Sequence of chain 1.A:
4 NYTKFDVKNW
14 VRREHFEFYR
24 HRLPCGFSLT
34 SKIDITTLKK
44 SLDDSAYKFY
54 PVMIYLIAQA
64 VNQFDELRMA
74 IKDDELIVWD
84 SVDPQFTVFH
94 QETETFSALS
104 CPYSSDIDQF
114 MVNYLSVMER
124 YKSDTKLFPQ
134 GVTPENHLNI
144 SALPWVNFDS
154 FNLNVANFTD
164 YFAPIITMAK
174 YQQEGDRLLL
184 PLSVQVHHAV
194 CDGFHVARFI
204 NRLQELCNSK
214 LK

Binding-site contacts:
Ligand atom C2A contacts residue TYR174 of chain 1.A at 3.3 Å (hydrophobic).
Ligand atom C7P contacts residue ALA145 of chain 1.A at 3.3 Å (hydrophobic).
Ligand atom C contacts residue LEU146 of chain 1.A at 3.7 Å (hydrophobic).
Ligand atom N1A contacts residue TYR174 of chain 1.A at 3.0 Å (h-bond).
Ligand atom CCP contacts residue TYR53 of chain 1.A at 3.6 Å (hydrophobic).
Ligand atom C6P contacts residue PHE92 of chain 1.A at 3.7 Å (hydrophobic).
Ligand atom O9P contacts residue PHE92 of chain 1.A at 3.5 Å.
Ligand atom O5P contacts residue PHE92 of chain 1.A at 3.7 Å.
Ligand atom O2A contacts residue LYS51 of chain 1.A at 3.4 Å.
Ligand atom N6A contacts residue ALA172 of chain 1.A at 3.0 Å (h-bond).
Ligand atom O5P contacts residue PHE99 of chain 1.A at 3.6 Å.
Ligand atom C6P contacts residue VAL91 of chain 1.A at 3.6 Å (hydrophobic).
Ligand atom N3A contacts residue TYR174 of chain 1.A at 3.5 Å.
Ligand atom O5P contacts residue TRP148 of chain 1.A at 3.3 Å.
Ligand atom C contacts residue CLM1 of chain 1.H at 3.0 Å.
Ligand atom CH3 contacts residue CLM1 of chain 1.H at 3.2 Å.
Ligand atom CH3 contacts residue PHE30 of chain 1.B at 3.8 Å (hydrophobic).
Ligand atom O contacts residue SER144 of chain 1.A at 3.4 Å.
Ligand atom O1P contacts residue CLM1 of chain 1.H at 3.6 Å (h-bond).
Ligand atom N4P contacts residue ALA145 of chain 1.A at 3.7 Å.
Ligand atom CH3 contacts residue GLY196 of chain 1.B at 3.6 Å.
Ligand atom OAP contacts residue THR90 of chain 1.A at 3.6 Å.
Ligand atom N4P contacts residue THR90 of chain 1.A at 3.0 Å (h-bond).
Ligand atom O1P contacts residue GLY196 of chain 1.B at 3.2 Å (h-bond).
Ligand atom CH3 contacts residue PHE154 of chain 1.A at 3.7 Å (hydrophobic).
Ligand atom C2P contacts residue ALA145 of chain 1.A at 3.4 Å (hydrophobic).
Ligand atom C6A contacts residue TYR174 of chain 1.A at 3.6 Å (hydrophobic).
Ligand atom O1A contacts residue TYR53 of chain 1.A at 2.8 Å (h-bond).
Ligand atom O2B contacts residue TYR174 of chain 1.A at 3.6 Å.
Ligand atom O contacts residue CLM1 of chain 1.H at 2.9 Å (h-bond).
Ligand atom O9P contacts residue PRO147 of chain 1.A at 3.4 Å.
Ligand atom O contacts residue LEU146 of chain 1.A at 3.7 Å.
Ligand atom OAP contacts residue TYR53 of chain 1.A at 3.3 Å.
Ligand atom O3A contacts residue LYS51 of chain 1.A at 3.5 Å.
Ligand atom N1A contacts residue LYS173 of chain 1.A at 3.4 Å.
Ligand atom C6P contacts residue THR90 of chain 1.A at 3.7 Å.
Ligand atom C5P contacts residue PHE99 of chain 1.A at 3.8 Å (hydrophobic).
Ligand atom O4A contacts residue TYR117 of chain 1.A at 3.3 Å (h-bond).
Ligand atom N7A contacts residue PHE52 of chain 1.A at 3.5 Å.
Ligand atom O1A contacts residue PHE52 of chain 1.A at 3.3 Å (h-bond).

Sequence of chain 1.B:
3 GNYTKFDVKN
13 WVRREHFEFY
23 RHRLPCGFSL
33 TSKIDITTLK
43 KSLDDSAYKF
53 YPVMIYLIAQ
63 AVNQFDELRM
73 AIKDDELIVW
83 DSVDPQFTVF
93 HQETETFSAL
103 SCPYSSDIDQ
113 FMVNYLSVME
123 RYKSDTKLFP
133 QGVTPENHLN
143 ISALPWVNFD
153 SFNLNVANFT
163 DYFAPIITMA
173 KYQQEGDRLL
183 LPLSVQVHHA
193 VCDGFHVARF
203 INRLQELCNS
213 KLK

This protein binds this small molecule.
Small molecule (SMILES): CC(=O)OCCNC(=O)CCNC(=O)[C@H](O)C(C)(C)COP(=O)(O)OP(=O)(O)OC[C@H]1O[C@@H](n2cnc3c(N)ncnc32)[C@H](O)[C@@H]1OP(=O)(O)O